A protein and the small-molecule ligand that binds it are described below.
Small molecule (SMILES): O=C1CC[C@H](N2C(=O)c3ccccc3C2=O)C(=O)N1

Binding-site contacts:
Ligand atom C07 contacts residue TRP64 of chain 1.L at 4.5 Å (hydrophobic).
Ligand atom N03 contacts residue HIS62 of chain 1.L at 2.9 Å (h-bond).
Ligand atom O01 contacts residue TRP64 of chain 1.L at 3.3 Å (h-bond).
Ligand atom C04 contacts residue SER63 of chain 1.L at 4.1 Å.
Ligand atom C07 contacts residue TRP70 of chain 1.L at 3.7 Å (hydrophobic).
Ligand atom C06 contacts residue PHE86 of chain 1.L at 4.2 Å (hydrophobic).
Ligand atom N03 contacts residue VAL61 of chain 1.L at 4.5 Å.
Ligand atom C04 contacts residue TRP70 of chain 1.L at 3.6 Å (hydrophobic).
Ligand atom O05 contacts residue TRP64 of chain 1.L at 2.9 Å (h-bond).
Ligand atom O05 contacts residue TRP70 of chain 1.L at 3.5 Å.
Ligand atom N03 contacts residue SER63 of chain 1.L at 4.0 Å.
Ligand atom C06 contacts residue TRP64 of chain 1.L at 4.1 Å (hydrophobic).
Ligand atom C04 contacts residue PHE86 of chain 1.L at 4.2 Å (hydrophobic).
Ligand atom C02 contacts residue TRP70 of chain 1.L at 4.5 Å (hydrophobic).
Ligand atom C08 contacts residue TRP64 of chain 1.L at 3.6 Å (hydrophobic).
Ligand atom O18 contacts residue TRP64 of chain 1.L at 4.3 Å.
Ligand atom O18 contacts residue TRP84 of chain 1.L at 3.7 Å.
Ligand atom C4 contacts residue TRP70 of chain 1.L at 4.2 Å (hydrophobic).
Ligand atom O05 contacts residue HIS62 of chain 1.L at 3.8 Å.
Ligand atom N03 contacts residue TRP70 of chain 1.L at 4.0 Å.
Ligand atom O05 contacts residue PHE86 of chain 1.L at 3.4 Å.
Ligand atom O05 contacts residue SER63 of chain 1.L at 3.4 Å.
Ligand atom C02 contacts residue TRP64 of chain 1.L at 3.4 Å (hydrophobic).
Ligand atom O01 contacts residue HIS62 of chain 1.L at 3.5 Å (h-bond).
Ligand atom C06 contacts residue TRP84 of chain 1.L at 3.8 Å (hydrophobic).
Ligand atom O16 contacts residue HIS62 of chain 1.L at 3.8 Å.
Ligand atom C07 contacts residue TRP84 of chain 1.L at 3.5 Å (hydrophobic).
Ligand atom C04 contacts residue HIS62 of chain 1.L at 3.8 Å.
Ligand atom C08 contacts residue TRP84 of chain 1.L at 4.4 Å (hydrophobic).
Ligand atom C06 contacts residue TRP70 of chain 1.L at 3.6 Å (hydrophobic).
Ligand atom C04 contacts residue TRP64 of chain 1.L at 3.5 Å (hydrophobic).
Ligand atom O16 contacts residue TRP70 of chain 1.L at 3.6 Å.
Ligand atom C02 contacts residue HIS62 of chain 1.L at 3.6 Å.
Ligand atom N03 contacts residue TRP64 of chain 1.L at 3.2 Å.
Ligand atom O16 contacts residue VAL61 of chain 1.L at 3.9 Å.

Sequence of chain 1.L:
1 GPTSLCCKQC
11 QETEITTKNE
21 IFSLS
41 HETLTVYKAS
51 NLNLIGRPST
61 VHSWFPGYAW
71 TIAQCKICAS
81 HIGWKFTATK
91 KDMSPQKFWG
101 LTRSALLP